Sequence of chain 1.D:
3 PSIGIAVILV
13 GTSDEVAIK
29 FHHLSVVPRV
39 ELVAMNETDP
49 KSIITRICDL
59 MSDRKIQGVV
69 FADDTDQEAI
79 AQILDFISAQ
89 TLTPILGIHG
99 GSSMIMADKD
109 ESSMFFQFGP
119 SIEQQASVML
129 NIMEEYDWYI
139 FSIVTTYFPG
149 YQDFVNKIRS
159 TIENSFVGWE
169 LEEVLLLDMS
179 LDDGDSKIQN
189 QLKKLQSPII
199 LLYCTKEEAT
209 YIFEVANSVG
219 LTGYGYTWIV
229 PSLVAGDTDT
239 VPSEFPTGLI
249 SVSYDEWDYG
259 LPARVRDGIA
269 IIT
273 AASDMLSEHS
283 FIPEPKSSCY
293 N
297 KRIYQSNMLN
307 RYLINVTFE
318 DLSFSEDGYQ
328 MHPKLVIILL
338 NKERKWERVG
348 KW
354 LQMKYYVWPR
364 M

Binding-site contacts:
Ligand atom O5 contacts residue ASN44 of chain 1.D at 2.2 Å (h-bond).
Ligand atom C1 contacts residue ASN44 of chain 1.D at 1.4 Å.
Ligand atom C6 contacts residue ASN44 of chain 1.D at 4.1 Å.
Ligand atom O3 contacts residue ASN44 of chain 1.D at 4.3 Å.
Ligand atom C8 contacts residue ASN44 of chain 1.D at 4.2 Å.
Ligand atom C4 contacts residue ASN44 of chain 1.D at 3.5 Å.
Ligand atom N2 contacts residue ASN44 of chain 1.D at 3.0 Å (h-bond).
Ligand atom C5 contacts residue ASN44 of chain 1.D at 2.7 Å.
Ligand atom C7 contacts residue ASN44 of chain 1.D at 4.0 Å.
Ligand atom O4 contacts residue ASN44 of chain 1.D at 4.4 Å.
Ligand atom C2 contacts residue ASN44 of chain 1.D at 2.5 Å.
Ligand atom C3 contacts residue ASN44 of chain 1.D at 3.0 Å.

A protein and the small-molecule ligand that binds it are described below.
Small molecule (SMILES): CC(=O)N[C@@H]1[C@@H](O)[C@H](O)[C@@H](CO)O[C@H]1O